This small molecule binds to this protein.
Small molecule (SMILES): O=C(O)[C@@](O)(COP(=O)(O)O)[C@H](O)[C@H](O)COP(=O)(O)O

Sequence of chain 1.D:
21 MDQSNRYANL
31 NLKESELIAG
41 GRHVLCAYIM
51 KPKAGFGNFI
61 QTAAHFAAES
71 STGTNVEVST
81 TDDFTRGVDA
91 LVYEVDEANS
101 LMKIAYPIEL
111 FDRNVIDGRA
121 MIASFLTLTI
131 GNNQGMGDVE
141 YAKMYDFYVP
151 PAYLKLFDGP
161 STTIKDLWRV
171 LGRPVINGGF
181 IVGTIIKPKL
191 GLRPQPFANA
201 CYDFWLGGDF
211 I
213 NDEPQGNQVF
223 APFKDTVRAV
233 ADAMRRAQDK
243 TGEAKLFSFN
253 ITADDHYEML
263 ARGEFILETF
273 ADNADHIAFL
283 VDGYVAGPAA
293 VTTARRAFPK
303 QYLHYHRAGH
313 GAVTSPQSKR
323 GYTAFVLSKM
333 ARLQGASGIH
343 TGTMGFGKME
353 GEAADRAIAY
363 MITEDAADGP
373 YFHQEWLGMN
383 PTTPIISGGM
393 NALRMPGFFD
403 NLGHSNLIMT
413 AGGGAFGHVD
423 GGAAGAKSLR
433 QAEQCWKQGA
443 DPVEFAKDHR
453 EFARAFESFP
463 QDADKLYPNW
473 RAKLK

Binding-site contacts:
Ligand atom O3P contacts residue THR74 of chain 1.D at 3.2 Å (h-bond).
Ligand atom O6 contacts residue LYS189 of chain 1.C at 2.9 Å (salt-bridge).
Ligand atom C contacts residue MG1 of chain 1.L at 3.2 Å.
Ligand atom O1P contacts residue GLY415 of chain 1.C at 3.2 Å (h-bond).
Ligand atom O1 contacts residue ILE185 of chain 1.C at 3.5 Å.
Ligand atom O6 contacts residue LYS187 of chain 1.C at 3.0 Å (salt-bridge).
Ligand atom O6P contacts residue ARG309 of chain 1.C at 3.1 Å (salt-bridge).
Ligand atom O6 contacts residue MG1 of chain 1.L at 2.5 Å.
Ligand atom O6 contacts residue ASN132 of chain 1.D at 3.1 Å (h-bond).
Ligand atom O2P contacts residue GLY414 of chain 1.C at 2.8 Å (h-bond).
Ligand atom O3 contacts residue GLU215 of chain 1.C at 3.1 Å (salt-bridge).
Ligand atom O4P contacts residue ARG309 of chain 1.C at 2.9 Å (salt-bridge).
Ligand atom O3 contacts residue ASN132 of chain 1.D at 2.9 Å (h-bond).
Ligand atom O3 contacts residue KCX212 of chain 1.C at 3.1 Å (h-bond).
Ligand atom O2 contacts residue KCX212 of chain 1.C at 3.5 Å (h-bond).
Ligand atom C3 contacts residue SER389 of chain 1.C at 3.3 Å.
Ligand atom C4 contacts residue SER389 of chain 1.C at 3.4 Å.
Ligand atom O3P contacts residue GLY391 of chain 1.C at 3.0 Å (h-bond).
Ligand atom O1 contacts residue LYS187 of chain 1.C at 3.5 Å (salt-bridge).
Ligand atom C contacts residue ASN132 of chain 1.D at 3.4 Å.
Ligand atom C1 contacts residue SER389 of chain 1.C at 3.6 Å.
Ligand atom O2P contacts residue GLY415 of chain 1.C at 3.4 Å (h-bond).
Ligand atom C3 contacts residue KCX212 of chain 1.C at 3.3 Å.
Ligand atom O2 contacts residue MG1 of chain 1.L at 2.5 Å.
Ligand atom O2 contacts residue LYS187 of chain 1.C at 2.9 Å (salt-bridge).
Ligand atom C contacts residue LYS187 of chain 1.C at 3.4 Å.
Ligand atom O1P contacts residue LYS187 of chain 1.C at 3.1 Å.
Ligand atom O4 contacts residue SER389 of chain 1.C at 2.3 Å (h-bond).
Ligand atom O5P contacts residue HIS342 of chain 1.C at 2.8 Å (h-bond).
Ligand atom O5P contacts residue SER389 of chain 1.C at 3.4 Å (h-bond).
Ligand atom C2 contacts residue MG1 of chain 1.L at 3.2 Å.
Ligand atom O4 contacts residue GLY390 of chain 1.C at 3.0 Å (h-bond).
Ligand atom O3P contacts residue LYS350 of chain 1.C at 2.6 Å (salt-bridge).
Ligand atom C3 contacts residue MG1 of chain 1.L at 3.4 Å.
Ligand atom O7 contacts residue LYS350 of chain 1.C at 2.8 Å (salt-bridge).
Ligand atom O3 contacts residue MG1 of chain 1.L at 2.6 Å.
Ligand atom O3 contacts residue HIS308 of chain 1.C at 3.3 Å (h-bond).
Ligand atom O7 contacts residue GLU69 of chain 1.D at 3.4 Å (salt-bridge).
Ligand atom O1P contacts residue THR74 of chain 1.D at 2.6 Å (h-bond).
Ligand atom O2 contacts residue ILE185 of chain 1.C at 3.3 Å.

Sequence of chain 1.C:
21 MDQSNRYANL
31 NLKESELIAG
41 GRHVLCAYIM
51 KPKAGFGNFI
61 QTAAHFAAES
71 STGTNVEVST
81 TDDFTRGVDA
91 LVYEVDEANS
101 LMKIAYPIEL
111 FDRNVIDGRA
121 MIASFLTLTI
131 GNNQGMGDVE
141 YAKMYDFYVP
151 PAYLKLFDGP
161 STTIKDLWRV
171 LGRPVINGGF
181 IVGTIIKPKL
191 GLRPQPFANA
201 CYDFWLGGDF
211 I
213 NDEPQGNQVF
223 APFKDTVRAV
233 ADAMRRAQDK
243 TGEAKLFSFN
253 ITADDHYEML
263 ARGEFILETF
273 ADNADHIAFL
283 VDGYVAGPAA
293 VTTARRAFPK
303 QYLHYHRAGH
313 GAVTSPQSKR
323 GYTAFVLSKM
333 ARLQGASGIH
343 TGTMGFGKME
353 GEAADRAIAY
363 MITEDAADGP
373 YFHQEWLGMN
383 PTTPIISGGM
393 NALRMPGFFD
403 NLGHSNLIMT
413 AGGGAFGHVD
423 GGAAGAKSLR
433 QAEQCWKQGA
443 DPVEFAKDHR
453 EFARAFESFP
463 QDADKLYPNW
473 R